Sequence of chain 2.B:
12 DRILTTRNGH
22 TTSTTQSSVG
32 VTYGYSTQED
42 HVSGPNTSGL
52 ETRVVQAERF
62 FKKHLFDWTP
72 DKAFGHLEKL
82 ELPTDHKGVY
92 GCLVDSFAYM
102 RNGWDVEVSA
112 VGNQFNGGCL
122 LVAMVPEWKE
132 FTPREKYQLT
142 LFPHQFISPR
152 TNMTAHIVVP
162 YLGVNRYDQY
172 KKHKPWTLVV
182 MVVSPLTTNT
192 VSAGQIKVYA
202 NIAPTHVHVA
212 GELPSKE

Binding-site contacts:
Ligand atom CA contacts residue ARG18 of chain 2.B at 3.8 Å.
Ligand atom N contacts residue ILE14 of chain 2.B at 3.5 Å.
Ligand atom CG contacts residue THR17 of chain 2.B at 4.3 Å.
Ligand atom O contacts residue ILE14 of chain 2.B at 3.1 Å.
Ligand atom O contacts residue LEU15 of chain 2.B at 3.5 Å.
Ligand atom O contacts residue ARG18 of chain 2.B at 3.6 Å (salt-bridge).
Ligand atom C contacts residue ILE14 of chain 2.B at 3.4 Å (hydrophobic).
Ligand atom CA contacts residue ASP12 of chain 2.B at 3.7 Å.
Ligand atom CD2 contacts residue HIS157 of chain 2.B at 3.7 Å.
Ligand atom C contacts residue THR16 of chain 2.B at 3.7 Å.
Ligand atom CA contacts residue THR16 of chain 2.B at 3.6 Å.
Ligand atom CD2 contacts residue VAL32 of chain 2.B at 3.9 Å (hydrophobic).
Ligand atom CA contacts residue ILE14 of chain 2.B at 3.3 Å (hydrophobic).
Ligand atom CE1 contacts residue ASP12 of chain 2.B at 3.5 Å.
Ligand atom CB contacts residue ILE14 of chain 2.B at 4.1 Å (hydrophobic).
Ligand atom CG contacts residue THR16 of chain 2.B at 4.0 Å.
Ligand atom C contacts residue THR16 of chain 2.B at 4.2 Å.
Ligand atom O contacts residue ILE14 of chain 2.B at 3.5 Å (h-bond).
Ligand atom C contacts residue ARG18 of chain 2.B at 4.1 Å.
Ligand atom CB contacts residue THR16 of chain 2.B at 4.2 Å.
Ligand atom N contacts residue ILE14 of chain 2.B at 3.0 Å (h-bond).
Ligand atom N contacts residue ASP12 of chain 2.B at 4.1 Å.
Ligand atom N contacts residue THR16 of chain 2.B at 2.9 Å (h-bond).
Ligand atom CB contacts residue THR17 of chain 2.B at 4.0 Å.
Ligand atom CD1 contacts residue ASP12 of chain 2.B at 3.8 Å.
Ligand atom C contacts residue ILE14 of chain 2.B at 3.6 Å (hydrophobic).
Ligand atom O contacts residue ARG18 of chain 2.B at 3.0 Å (salt-bridge).
Ligand atom CD1 contacts residue THR16 of chain 2.B at 3.1 Å.
Ligand atom CG contacts residue ILE14 of chain 2.B at 4.2 Å (hydrophobic).
Ligand atom CD1 contacts residue ILE14 of chain 2.B at 3.6 Å (hydrophobic).
Ligand atom CD2 contacts residue THR17 of chain 2.B at 3.7 Å.
Ligand atom C contacts residue ILE14 of chain 2.B at 4.2 Å (hydrophobic).
Ligand atom CD1 contacts residue TYR34 of chain 2.B at 3.0 Å (hydrophobic).
Ligand atom CD2 contacts residue ASP106 of chain 2.B at 4.1 Å.
Ligand atom CB contacts residue LEU15 of chain 2.B at 4.1 Å (hydrophobic).
Ligand atom CA contacts residue ILE14 of chain 2.B at 4.0 Å (hydrophobic).
Ligand atom C contacts residue ARG18 of chain 2.B at 3.8 Å.
Ligand atom O contacts residue THR16 of chain 2.B at 3.1 Å (h-bond).
Ligand atom CB contacts residue ARG18 of chain 2.B at 4.2 Å.
Ligand atom O contacts residue THR17 of chain 2.B at 3.8 Å.

The small molecule below binds the protein below.
Small molecule (SMILES): CC(C)C[C@H](NC(=O)[C@H](C)NC(=O)CNC(=O)[C@@H](N)Cc1ccccc1)C(=O)N[C@@H](CC(C)C)C(=O)N[C@@H](C)C(=O)O